Sequence of chain 1.C:
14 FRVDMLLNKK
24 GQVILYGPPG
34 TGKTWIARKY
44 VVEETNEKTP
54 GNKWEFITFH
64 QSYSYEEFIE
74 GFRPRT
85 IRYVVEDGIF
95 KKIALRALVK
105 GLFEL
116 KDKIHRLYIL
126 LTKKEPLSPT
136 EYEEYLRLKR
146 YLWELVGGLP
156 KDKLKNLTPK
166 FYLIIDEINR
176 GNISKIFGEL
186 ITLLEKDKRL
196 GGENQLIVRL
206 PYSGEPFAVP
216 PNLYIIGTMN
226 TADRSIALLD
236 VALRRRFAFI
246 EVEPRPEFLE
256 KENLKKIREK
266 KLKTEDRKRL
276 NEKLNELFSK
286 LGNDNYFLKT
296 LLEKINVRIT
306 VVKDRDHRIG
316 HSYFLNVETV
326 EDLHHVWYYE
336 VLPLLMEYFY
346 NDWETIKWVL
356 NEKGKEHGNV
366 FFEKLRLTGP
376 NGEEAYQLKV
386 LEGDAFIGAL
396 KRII

Sequence of chain 1.D:
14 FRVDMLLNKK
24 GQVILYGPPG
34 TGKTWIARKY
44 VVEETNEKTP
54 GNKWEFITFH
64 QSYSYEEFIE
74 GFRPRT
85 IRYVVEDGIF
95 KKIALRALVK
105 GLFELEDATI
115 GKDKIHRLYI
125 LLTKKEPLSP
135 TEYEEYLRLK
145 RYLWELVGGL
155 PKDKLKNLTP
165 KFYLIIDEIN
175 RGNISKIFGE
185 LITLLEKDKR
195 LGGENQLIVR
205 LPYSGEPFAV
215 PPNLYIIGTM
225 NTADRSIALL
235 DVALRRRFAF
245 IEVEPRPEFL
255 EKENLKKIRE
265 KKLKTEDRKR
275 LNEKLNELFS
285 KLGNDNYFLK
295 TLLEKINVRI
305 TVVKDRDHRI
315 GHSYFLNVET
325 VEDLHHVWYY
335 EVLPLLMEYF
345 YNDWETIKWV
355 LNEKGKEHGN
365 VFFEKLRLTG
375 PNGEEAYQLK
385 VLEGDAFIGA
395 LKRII

A protein and the small-molecule ligand that binds it are described below.
Small molecule (SMILES): Nc1nc2c(ncn2[C@@H]2O[C@H](CO[P](=O)(O)O[P](=O)(O)OP(O)(O)=S)[C@@H](O)[C@H]2O)c(=O)[nH]1

Binding-site contacts:
Ligand atom O2' contacts residue ASN199 of chain 1.D at 2.8 Å (h-bond).
Ligand atom O2A contacts residue TRP38 of chain 1.C at 2.8 Å (h-bond).
Ligand atom O3G contacts residue GLU172 of chain 1.C at 3.0 Å (salt-bridge).
Ligand atom O2B contacts residue LYS36 of chain 1.C at 3.0 Å (salt-bridge).
Ligand atom N7 contacts residue GLY35 of chain 1.C at 3.2 Å.
Ligand atom O2A contacts residue GLY35 of chain 1.C at 3.1 Å.
Ligand atom O4' contacts residue SER317 of chain 1.C at 3.5 Å.
Ligand atom PB contacts residue THR37 of chain 1.C at 3.2 Å.
Ligand atom O2B contacts residue THR37 of chain 1.C at 2.6 Å (h-bond).
Ligand atom O2G contacts residue LYS36 of chain 1.C at 3.3 Å.
Ligand atom PB contacts residue MG1 of chain 1.J at 3.2 Å.
Ligand atom O2A contacts residue LYS36 of chain 1.C at 3.1 Å (salt-bridge).
Ligand atom O3G contacts residue MG1 of chain 1.J at 2.5 Å.
Ligand atom C8 contacts residue GLY35 of chain 1.C at 3.3 Å.
Ligand atom O2A contacts residue THR34 of chain 1.C at 3.4 Å (h-bond).
Ligand atom C3' contacts residue ASP192 of chain 1.D at 3.2 Å.
Ligand atom O1B contacts residue THR37 of chain 1.C at 2.7 Å (h-bond).
Ligand atom O1A contacts residue THR37 of chain 1.C at 3.5 Å.
Ligand atom O2G contacts residue PRO32 of chain 1.C at 3.3 Å.
Ligand atom S1G contacts residue ARG240 of chain 1.D at 3.0 Å (salt-bridge).
Ligand atom C6 contacts residue TRP38 of chain 1.C at 3.5 Å (hydrophobic).
Ligand atom O2' contacts residue TRP38 of chain 1.C at 2.9 Å.
Ligand atom O6 contacts residue TRP38 of chain 1.C at 3.5 Å.
Ligand atom O3' contacts residue ASP192 of chain 1.D at 2.9 Å (salt-bridge).
Ligand atom N7 contacts residue HIS316 of chain 1.C at 3.1 Å.
Ligand atom N1 contacts residue TRP38 of chain 1.C at 3.4 Å.
Ligand atom C5' contacts residue GLU190 of chain 1.D at 3.6 Å.
Ligand atom O1A contacts residue LYS193 of chain 1.D at 2.3 Å (salt-bridge).
Ligand atom N2 contacts residue TRP38 of chain 1.C at 3.5 Å.
Ligand atom O3B contacts residue THR34 of chain 1.C at 3.5 Å (h-bond).
Ligand atom O2B contacts residue THR34 of chain 1.C at 3.0 Å (h-bond).
Ligand atom O2A contacts residue THR37 of chain 1.C at 3.0 Å (h-bond).
Ligand atom O2B contacts residue MG1 of chain 1.J at 3.6 Å.
Ligand atom O3A contacts residue THR34 of chain 1.C at 2.9 Å (h-bond).
Ligand atom O1B contacts residue MG1 of chain 1.J at 2.1 Å.
Ligand atom C5' contacts residue ARG240 of chain 1.D at 3.5 Å.
Ligand atom C2 contacts residue TRP38 of chain 1.C at 3.6 Å (hydrophobic).
Ligand atom PB contacts residue THR34 of chain 1.C at 3.3 Å.
Ligand atom S1G contacts residue ARG241 of chain 1.D at 2.7 Å (salt-bridge).
Ligand atom C8 contacts residue HIS316 of chain 1.C at 3.5 Å.